Binding-site contacts:
Ligand atom C1 contacts residue PHE48 of chain 1.A at 3.6 Å (hydrophobic).
Ligand atom CB contacts residue ARG87 of chain 1.A at 3.4 Å.
Ligand atom CD contacts residue TYR120 of chain 1.A at 3.8 Å (hydrophobic).
Ligand atom C2 contacts residue GLN97 of chain 1.A at 3.6 Å.
Ligand atom O1 contacts residue ALA86 of chain 1.A at 3.9 Å.
Ligand atom O contacts residue ALA86 of chain 1.A at 3.4 Å.
Ligand atom O contacts residue ARG43 of chain 1.A at 3.5 Å (salt-bridge).
Ligand atom C3 contacts residue ARG87 of chain 1.A at 3.1 Å.
Ligand atom C contacts residue ARG87 of chain 1.A at 3.7 Å.
Ligand atom O1 contacts residue ARG87 of chain 1.A at 3.5 Å.
Ligand atom N1 contacts residue ARG43 of chain 1.A at 3.5 Å (salt-bridge).
Ligand atom CG contacts residue TYR120 of chain 1.A at 3.7 Å (hydrophobic).
Ligand atom N contacts residue ARG87 of chain 1.A at 2.9 Å (salt-bridge).
Ligand atom N contacts residue TYR120 of chain 1.A at 3.5 Å.
Ligand atom CB contacts residue TYR120 of chain 1.A at 3.4 Å (hydrophobic).
Ligand atom CD contacts residue PHE99 of chain 1.A at 3.6 Å (hydrophobic).
Ligand atom CD1 contacts residue TYR120 of chain 1.A at 3.4 Å (hydrophobic).
Ligand atom O2 contacts residue GLN97 of chain 1.A at 3.8 Å.
Ligand atom N contacts residue ARG87 of chain 1.A at 3.3 Å (salt-bridge).
Ligand atom O3 contacts residue GLN51 of chain 1.A at 3.1 Å (h-bond).
Ligand atom ON1 contacts residue ILE45 of chain 1.A at 3.5 Å.
Ligand atom CB contacts residue LEU108 of chain 1.A at 3.4 Å (hydrophobic).
Ligand atom CD1 contacts residue PRO89 of chain 1.A at 3.6 Å (hydrophobic).
Ligand atom C5 contacts residue PHE48 of chain 1.A at 3.7 Å (hydrophobic).
Ligand atom CA contacts residue TYR120 of chain 1.A at 3.5 Å (hydrophobic).
Ligand atom O contacts residue ARG43 of chain 1.A at 2.8 Å (salt-bridge).
Ligand atom N4 contacts residue PHE48 of chain 1.A at 3.8 Å.
Ligand atom O contacts residue ARG87 of chain 1.A at 3.0 Å (salt-bridge).
Ligand atom CA contacts residue ARG87 of chain 1.A at 3.5 Å.
Ligand atom CB contacts residue TYR120 of chain 1.A at 3.6 Å (hydrophobic).
Ligand atom C2 contacts residue ARG87 of chain 1.A at 3.6 Å.
Ligand atom C4 contacts residue PHE48 of chain 1.A at 3.6 Å (hydrophobic).
Ligand atom C1 contacts residue GLN97 of chain 1.A at 3.8 Å.
Ligand atom C4 contacts residue ARG87 of chain 1.A at 3.2 Å.
Ligand atom O3 contacts residue GLN97 of chain 1.A at 3.7 Å.
Ligand atom O contacts residue PHE48 of chain 1.A at 3.8 Å.
Ligand atom CE1 contacts residue PRO89 of chain 1.A at 3.6 Å (hydrophobic).
Ligand atom ON2 contacts residue PHE48 of chain 1.A at 3.8 Å.
Ligand atom C6 contacts residue PHE48 of chain 1.A at 3.5 Å (hydrophobic).
Ligand atom C3 contacts residue PHE48 of chain 1.A at 3.8 Å (hydrophobic).

Sequence of chain 1.A:
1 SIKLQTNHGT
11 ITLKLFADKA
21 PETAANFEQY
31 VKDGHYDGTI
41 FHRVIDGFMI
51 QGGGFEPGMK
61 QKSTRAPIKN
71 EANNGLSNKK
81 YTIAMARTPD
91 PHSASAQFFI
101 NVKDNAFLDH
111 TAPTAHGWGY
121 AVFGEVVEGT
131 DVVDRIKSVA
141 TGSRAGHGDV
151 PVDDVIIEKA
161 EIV

A protein and the small-molecule ligand that binds it are described below.
Small molecule (SMILES): C[C@H](NC(=O)CCC(=O)O)C(=O)N[C@@H](Cc1ccccc1)C(=O)N1CCC[C@H]1C(=O)N[C@@H](Cc1ccccc1)C(=O)Nc1ccc([N+](=O)O)cc1